Sequence of chain 1.A:
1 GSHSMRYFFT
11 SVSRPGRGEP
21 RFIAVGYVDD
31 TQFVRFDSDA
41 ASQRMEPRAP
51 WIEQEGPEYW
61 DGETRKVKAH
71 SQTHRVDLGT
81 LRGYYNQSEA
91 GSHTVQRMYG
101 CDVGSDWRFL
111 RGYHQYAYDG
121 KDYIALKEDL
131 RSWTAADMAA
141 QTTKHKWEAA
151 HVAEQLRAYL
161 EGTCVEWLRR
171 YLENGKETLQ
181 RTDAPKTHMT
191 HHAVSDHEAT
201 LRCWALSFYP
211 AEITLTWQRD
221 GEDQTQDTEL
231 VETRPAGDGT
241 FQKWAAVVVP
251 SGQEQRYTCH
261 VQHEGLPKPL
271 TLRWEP

Sequence of chain 1.D:
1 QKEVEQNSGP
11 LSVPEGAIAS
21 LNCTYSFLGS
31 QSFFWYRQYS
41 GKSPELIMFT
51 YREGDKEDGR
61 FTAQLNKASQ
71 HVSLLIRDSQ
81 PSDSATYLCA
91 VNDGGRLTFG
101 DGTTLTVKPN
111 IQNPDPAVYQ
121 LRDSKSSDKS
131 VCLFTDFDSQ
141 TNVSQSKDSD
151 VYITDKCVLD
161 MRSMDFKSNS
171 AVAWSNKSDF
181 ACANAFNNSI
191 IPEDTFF

Binding-site contacts:
Ligand atom CA contacts residue GLN155 of chain 1.A at 3.4 Å.
Ligand atom O contacts residue LYS146 of chain 1.A at 2.7 Å (salt-bridge).
Ligand atom N contacts residue TYR171 of chain 1.A at 3.0 Å (h-bond).
Ligand atom CB contacts residue ASP77 of chain 1.A at 3.0 Å.
Ligand atom CA contacts residue TYR7 of chain 1.A at 3.2 Å (hydrophobic).
Ligand atom O contacts residue TYR159 of chain 1.A at 2.7 Å (h-bond).
Ligand atom O contacts residue ARG97 of chain 1.A at 3.4 Å (salt-bridge).
Ligand atom O contacts residue TRP147 of chain 1.A at 3.1 Å (h-bond).
Ligand atom O contacts residue GLN31 of chain 1.D at 2.8 Å (h-bond).
Ligand atom CA contacts residue ASP77 of chain 1.A at 2.9 Å.
Ligand atom O contacts residue THR143 of chain 1.A at 2.7 Å (h-bond).
Ligand atom CG2 contacts residue ASP77 of chain 1.A at 3.4 Å.
Ligand atom C contacts residue TYR7 of chain 1.A at 3.2 Å (hydrophobic).
Ligand atom C contacts residue LEU99 of chain 1.E at 3.4 Å (hydrophobic).
Ligand atom OE1 contacts residue GLY29 of chain 1.D at 3.3 Å (h-bond).
Ligand atom CG contacts residue TRP167 of chain 1.A at 3.0 Å (hydrophobic).
Ligand atom CG contacts residue GLU63 of chain 1.A at 3.2 Å.
Ligand atom O contacts residue LEU99 of chain 1.E at 2.7 Å (h-bond).
Ligand atom CD1 contacts residue MET45 of chain 1.A at 3.3 Å (hydrophobic).
Ligand atom N contacts residue GLN155 of chain 1.A at 2.8 Å (h-bond).
Ligand atom O contacts residue VAL152 of chain 1.A at 3.2 Å.
Ligand atom N contacts residue LEU99 of chain 1.E at 2.9 Å (h-bond).
Ligand atom CB contacts residue TRP167 of chain 1.A at 3.4 Å (hydrophobic).
Ligand atom CD2 contacts residue TYR99 of chain 1.A at 3.4 Å (hydrophobic).
Ligand atom N contacts residue GLU63 of chain 1.A at 3.0 Å (salt-bridge).
Ligand atom OE2 contacts residue LYS66 of chain 1.A at 2.9 Å (salt-bridge).
Ligand atom N contacts residue TYR99 of chain 1.A at 3.1 Å (h-bond).
Ligand atom O contacts residue LYS66 of chain 1.A at 3.1 Å (salt-bridge).
Ligand atom CB contacts residue GLU63 of chain 1.A at 3.3 Å.
Ligand atom CA contacts residue TYR159 of chain 1.A at 3.3 Å (hydrophobic).
Ligand atom N contacts residue TYR7 of chain 1.A at 2.2 Å (h-bond).
Ligand atom CD1 contacts residue GLN155 of chain 1.A at 3.4 Å.
Ligand atom CG2 contacts residue THR97 of chain 1.E at 3.1 Å.
Ligand atom CD contacts residue LYS66 of chain 1.A at 3.5 Å.
Ligand atom N contacts residue ASP77 of chain 1.A at 2.8 Å (salt-bridge).
Ligand atom OE2 contacts residue GLN31 of chain 1.D at 3.1 Å (h-bond).
Ligand atom C contacts residue ASP77 of chain 1.A at 3.3 Å.
Ligand atom N contacts residue GLN31 of chain 1.D at 2.9 Å (h-bond).
Ligand atom CB contacts residue LYS66 of chain 1.A at 3.3 Å.
Ligand atom N contacts residue LEU99 of chain 1.E at 3.1 Å (h-bond).

A small-molecule ligand and the protein it binds are described below.
Small molecule (SMILES): CC[C@H](C)[C@H](NC(=O)CNC(=O)[C@H](C)NC(=O)[C@H](CC(C)C)NC(=O)[C@@H](N)CCC(=O)O)C(=O)NCC(=O)N[C@@H](C)C(=O)N[C@@H](CC(C)C)C(=O)N[C@H](C(=O)N[C@H](C(=O)O)C(C)C)[C@@H](C)O

Sequence of chain 1.E:
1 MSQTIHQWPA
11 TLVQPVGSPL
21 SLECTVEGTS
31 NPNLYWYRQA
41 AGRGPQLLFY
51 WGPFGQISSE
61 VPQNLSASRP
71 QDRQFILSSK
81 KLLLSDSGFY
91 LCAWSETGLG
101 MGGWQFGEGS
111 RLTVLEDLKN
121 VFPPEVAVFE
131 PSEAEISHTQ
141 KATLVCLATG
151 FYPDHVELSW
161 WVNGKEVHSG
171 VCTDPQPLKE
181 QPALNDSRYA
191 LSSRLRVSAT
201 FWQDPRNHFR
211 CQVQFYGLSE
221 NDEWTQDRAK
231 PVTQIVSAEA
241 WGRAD